Sequence of chain 1.E:
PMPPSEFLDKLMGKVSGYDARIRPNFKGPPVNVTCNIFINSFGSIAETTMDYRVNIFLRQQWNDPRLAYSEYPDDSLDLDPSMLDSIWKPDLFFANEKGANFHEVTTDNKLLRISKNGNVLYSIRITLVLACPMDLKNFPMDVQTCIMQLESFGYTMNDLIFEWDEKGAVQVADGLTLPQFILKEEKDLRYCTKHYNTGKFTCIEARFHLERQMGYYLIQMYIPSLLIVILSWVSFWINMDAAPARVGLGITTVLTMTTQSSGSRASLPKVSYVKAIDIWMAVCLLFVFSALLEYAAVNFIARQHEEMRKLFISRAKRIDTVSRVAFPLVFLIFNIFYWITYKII

This protein binds this small molecule.
Small molecule (SMILES): NCCCC(=O)O

Sequence of chain 1.A:
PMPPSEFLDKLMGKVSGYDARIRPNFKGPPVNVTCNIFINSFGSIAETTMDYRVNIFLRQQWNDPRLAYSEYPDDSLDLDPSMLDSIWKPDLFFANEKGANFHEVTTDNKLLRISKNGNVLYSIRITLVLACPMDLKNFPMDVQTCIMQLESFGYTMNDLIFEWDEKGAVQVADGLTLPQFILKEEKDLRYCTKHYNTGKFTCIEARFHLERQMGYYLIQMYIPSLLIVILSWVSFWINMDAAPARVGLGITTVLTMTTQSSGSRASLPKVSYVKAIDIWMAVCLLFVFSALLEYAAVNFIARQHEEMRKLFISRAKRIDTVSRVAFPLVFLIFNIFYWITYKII

Binding-site contacts:
Ligand atom O contacts residue THR228 of chain 1.A at 2.5 Å (h-bond).
Ligand atom CD contacts residue PHE231 of chain 1.A at 4.1 Å (hydrophobic).
Ligand atom CB contacts residue TYR226 of chain 1.A at 4.2 Å (hydrophobic).
Ligand atom CB contacts residue PHE231 of chain 1.A at 4.2 Å (hydrophobic).
Ligand atom C contacts residue LEU141 of chain 1.E at 4.2 Å (hydrophobic).
Ligand atom N contacts residue PHE123 of chain 1.A at 3.6 Å.
Ligand atom OXT contacts residue ARG89 of chain 1.E at 2.9 Å (salt-bridge).
Ligand atom C contacts residue SER153 of chain 1.E at 3.5 Å.
Ligand atom CD contacts residue PHE123 of chain 1.A at 4.5 Å (hydrophobic).
Ligand atom CG contacts residue SER153 of chain 1.E at 4.3 Å.
Ligand atom N contacts residue GLU181 of chain 1.A at 3.1 Å (salt-bridge).
Ligand atom CG contacts residue LEU141 of chain 1.E at 3.8 Å (hydrophobic).
Ligand atom CD contacts residue SER182 of chain 1.A at 4.0 Å.
Ligand atom CG contacts residue PHE183 of chain 1.A at 4.0 Å (hydrophobic).
Ligand atom N contacts residue TYR226 of chain 1.A at 3.8 Å.
Ligand atom OXT contacts residue SER153 of chain 1.E at 2.6 Å (h-bond).
Ligand atom N contacts residue SER182 of chain 1.A at 3.9 Å.
Ligand atom CB contacts residue PHE183 of chain 1.A at 4.3 Å (hydrophobic).
Ligand atom C contacts residue THR228 of chain 1.A at 3.8 Å.
Ligand atom O contacts residue ARG89 of chain 1.E at 3.4 Å (salt-bridge).
Ligand atom C contacts residue ARG89 of chain 1.E at 3.4 Å.
Ligand atom O contacts residue LEU141 of chain 1.E at 4.3 Å.
Ligand atom N contacts residue PHE183 of chain 1.A at 4.2 Å.
Ligand atom N contacts residue PHE87 of chain 1.E at 4.1 Å.
Ligand atom CB contacts residue ARG89 of chain 1.E at 4.5 Å.
Ligand atom CG contacts residue PHE231 of chain 1.A at 4.0 Å (hydrophobic).
Ligand atom CD contacts residue TYR226 of chain 1.A at 4.4 Å (hydrophobic).
Ligand atom CB contacts residue PHE87 of chain 1.E at 3.9 Å (hydrophobic).
Ligand atom OXT contacts residue PHE87 of chain 1.E at 4.1 Å.
Ligand atom O contacts residue SER153 of chain 1.E at 4.2 Å.
Ligand atom CD contacts residue PHE183 of chain 1.A at 3.3 Å (hydrophobic).